This small molecule binds to this protein.
Small molecule (SMILES): N[C@@H](CCC(=O)O)C(=O)O

Sequence of chain 1.B:
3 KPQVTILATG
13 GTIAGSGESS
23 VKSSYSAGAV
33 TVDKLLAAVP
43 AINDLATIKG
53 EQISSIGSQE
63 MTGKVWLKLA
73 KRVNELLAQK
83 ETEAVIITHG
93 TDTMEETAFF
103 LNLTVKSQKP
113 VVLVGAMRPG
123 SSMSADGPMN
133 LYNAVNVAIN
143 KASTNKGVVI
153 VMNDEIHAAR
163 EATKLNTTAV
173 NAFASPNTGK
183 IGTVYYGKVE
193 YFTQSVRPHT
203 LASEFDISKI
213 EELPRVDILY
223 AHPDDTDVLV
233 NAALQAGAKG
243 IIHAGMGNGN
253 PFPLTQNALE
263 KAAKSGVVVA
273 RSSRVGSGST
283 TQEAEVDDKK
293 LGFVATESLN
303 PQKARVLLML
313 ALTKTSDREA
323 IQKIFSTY

Binding-site contacts:
Ligand atom OXT contacts residue ASP94 of chain 1.B at 3.2 Å (salt-bridge).
Ligand atom OXT contacts residue SER60 of chain 1.B at 2.7 Å (h-bond).
Ligand atom O contacts residue GLN61 of chain 1.B at 3.7 Å.
Ligand atom C contacts residue GLY92 of chain 1.B at 3.6 Å.
Ligand atom OE1 contacts residue GLY92 of chain 1.B at 3.6 Å.
Ligand atom OXT contacts residue GLN61 of chain 1.B at 3.8 Å.
Ligand atom C contacts residue GLY59 of chain 1.B at 4.3 Å.
Ligand atom OE2 contacts residue ASP94 of chain 1.B at 3.8 Å.
Ligand atom C contacts residue GLN61 of chain 1.B at 3.3 Å.
Ligand atom CA contacts residue GLU287 of chain 1.A at 3.4 Å.
Ligand atom C contacts residue SER60 of chain 1.B at 3.4 Å.
Ligand atom OXT contacts residue THR93 of chain 1.B at 3.4 Å (h-bond).
Ligand atom O contacts residue GLY59 of chain 1.B at 3.5 Å.
Ligand atom CB contacts residue GLU287 of chain 1.A at 3.5 Å.
Ligand atom CA contacts residue ASP94 of chain 1.B at 4.1 Å.
Ligand atom CD contacts residue THR93 of chain 1.B at 3.2 Å.
Ligand atom N contacts residue GLN61 of chain 1.B at 3.4 Å (h-bond).
Ligand atom OE2 contacts residue LYS166 of chain 1.B at 4.1 Å.
Ligand atom O contacts residue THR93 of chain 1.B at 4.4 Å.
Ligand atom O contacts residue GLY92 of chain 1.B at 3.2 Å.
Ligand atom CD contacts residue GLY92 of chain 1.B at 4.2 Å.
Ligand atom N contacts residue ASN252 of chain 1.A at 3.6 Å.
Ligand atom O contacts residue SER60 of chain 1.B at 2.8 Å (h-bond).
Ligand atom CG contacts residue GLY92 of chain 1.B at 4.4 Å.
Ligand atom CD contacts residue ALA118 of chain 1.B at 3.7 Å (hydrophobic).
Ligand atom N contacts residue GLU287 of chain 1.A at 2.8 Å (salt-bridge).
Ligand atom CA contacts residue GLN61 of chain 1.B at 3.3 Å.
Ligand atom C contacts residue THR93 of chain 1.B at 4.2 Å.
Ligand atom OE1 contacts residue THR93 of chain 1.B at 2.9 Å (h-bond).
Ligand atom C contacts residue ASP94 of chain 1.B at 4.2 Å.
Ligand atom OE1 contacts residue ALA118 of chain 1.B at 3.0 Å (h-bond).
Ligand atom OE2 contacts residue THR93 of chain 1.B at 2.9 Å (h-bond).
Ligand atom OE2 contacts residue ALA118 of chain 1.B at 4.3 Å.
Ligand atom N contacts residue ASP94 of chain 1.B at 2.9 Å (salt-bridge).
Ligand atom OXT contacts residue GLY92 of chain 1.B at 3.5 Å.

Sequence of chain 1.A:
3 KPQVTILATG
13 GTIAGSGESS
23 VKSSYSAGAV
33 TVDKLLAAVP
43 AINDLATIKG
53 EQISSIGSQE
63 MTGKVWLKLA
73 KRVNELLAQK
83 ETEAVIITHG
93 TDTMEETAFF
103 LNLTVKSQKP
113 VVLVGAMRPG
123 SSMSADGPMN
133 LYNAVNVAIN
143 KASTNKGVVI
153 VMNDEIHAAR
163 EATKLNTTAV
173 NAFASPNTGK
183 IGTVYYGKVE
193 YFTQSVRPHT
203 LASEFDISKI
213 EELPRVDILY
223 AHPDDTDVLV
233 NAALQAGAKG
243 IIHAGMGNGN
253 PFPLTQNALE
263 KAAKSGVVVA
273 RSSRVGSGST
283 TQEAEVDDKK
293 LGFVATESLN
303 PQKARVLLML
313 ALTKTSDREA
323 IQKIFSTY